Binding-site contacts:
Ligand atom CBC contacts residue CYS80 of chain 1.A at 2.7 Å (hydrophobic).
Ligand atom O2A contacts residue ARG82 of chain 1.A at 2.9 Å (salt-bridge).
Ligand atom CAD contacts residue TYR62 of chain 1.F at 3.2 Å (hydrophobic).
Ligand atom CMB contacts residue TYR87 of chain 1.A at 3.5 Å (hydrophobic).
Ligand atom CHD contacts residue CYS80 of chain 1.A at 3.4 Å (hydrophobic).
Ligand atom CMD contacts residue ASN70 of chain 1.A at 3.2 Å.
Ligand atom OC contacts residue ASN70 of chain 1.A at 3.3 Å.
Ligand atom CHB contacts residue ASP83 of chain 1.A at 3.5 Å.
Ligand atom C2C contacts residue CYS80 of chain 1.A at 3.3 Å (hydrophobic).
Ligand atom OC contacts residue ALA71 of chain 1.A at 3.5 Å (h-bond).
Ligand atom C3D contacts residue THR79 of chain 1.A at 3.5 Å.
Ligand atom C1A contacts residue LEU118 of chain 1.A at 3.5 Å (hydrophobic).
Ligand atom C2A contacts residue ARG82 of chain 1.A at 3.5 Å.
Ligand atom OB contacts residue THR74 of chain 1.F at 2.8 Å (h-bond).
Ligand atom C3A contacts residue ARG82 of chain 1.A at 3.4 Å.
Ligand atom CHD contacts residue ASP83 of chain 1.A at 3.6 Å.
Ligand atom O1A contacts residue THR66 of chain 1.F at 2.6 Å (h-bond).
Ligand atom NA contacts residue ARG82 of chain 1.A at 3.4 Å (salt-bridge).
Ligand atom C4A contacts residue ASP83 of chain 1.A at 3.6 Å.
Ligand atom CMD contacts residue MET76 of chain 1.A at 3.4 Å (hydrophobic).
Ligand atom CHB contacts residue MET114 of chain 1.A at 3.6 Å (hydrophobic).
Ligand atom C4D contacts residue THR79 of chain 1.A at 3.5 Å.
Ligand atom NC contacts residue THR120 of chain 1.A at 3.5 Å.
Ligand atom NC contacts residue ASN70 of chain 1.A at 2.9 Å (h-bond).
Ligand atom C1A contacts residue ARG82 of chain 1.A at 3.3 Å.
Ligand atom O1D contacts residue MET76 of chain 1.A at 3.5 Å.
Ligand atom CAC contacts residue CYS80 of chain 1.A at 1.9 Å (hydrophobic).
Ligand atom C4A contacts residue ARG82 of chain 1.A at 3.3 Å.
Ligand atom OC contacts residue VAL64 of chain 1.A at 3.5 Å.
Ligand atom C1D contacts residue ASP83 of chain 1.A at 3.6 Å.
Ligand atom C3C contacts residue CYS80 of chain 1.A at 3.0 Å (hydrophobic).
Ligand atom O1A contacts residue TYR62 of chain 1.F at 2.8 Å (h-bond).
Ligand atom O2D contacts residue TYR62 of chain 1.F at 2.8 Å (h-bond).
Ligand atom C2D contacts residue ASN70 of chain 1.A at 3.5 Å.
Ligand atom O1A contacts residue LEU61 of chain 1.F at 3.5 Å.
Ligand atom CGA contacts residue THR66 of chain 1.F at 3.5 Å.
Ligand atom CMC contacts residue ALA124 of chain 1.A at 3.3 Å (hydrophobic).
Ligand atom C4C contacts residue CYS80 of chain 1.A at 3.5 Å (hydrophobic).
Ligand atom NA contacts residue ASP83 of chain 1.A at 2.9 Å (salt-bridge).
Ligand atom ND contacts residue ASP83 of chain 1.A at 2.8 Å (salt-bridge).

Sequence of chain 1.A:
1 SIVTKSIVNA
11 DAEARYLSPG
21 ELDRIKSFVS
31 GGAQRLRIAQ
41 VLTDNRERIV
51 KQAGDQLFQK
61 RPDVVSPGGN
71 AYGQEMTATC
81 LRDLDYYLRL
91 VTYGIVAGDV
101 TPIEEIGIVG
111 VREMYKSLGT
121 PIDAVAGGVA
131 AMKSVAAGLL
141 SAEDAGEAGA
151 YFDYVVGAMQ

The protein below binds the small molecule below.
Small molecule (SMILES): CCC1=C(C)/C(=C/c2[nH]c(Cc3[nH]c(CC4=NC(=O)[C@H](C)[C@H]4CC)c(C)c3CCC(=O)O)c(CCC(=O)O)c2C)NC1=O

Sequence of chain 1.F:
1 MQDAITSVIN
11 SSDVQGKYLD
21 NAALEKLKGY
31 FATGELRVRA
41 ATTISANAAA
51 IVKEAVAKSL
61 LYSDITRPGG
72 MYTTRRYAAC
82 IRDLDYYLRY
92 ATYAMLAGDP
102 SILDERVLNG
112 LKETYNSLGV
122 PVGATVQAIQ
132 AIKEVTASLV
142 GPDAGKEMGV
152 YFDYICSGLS